Binding-site contacts:
Ligand atom C02 contacts residue VAL105 of chain 1.A at 4.4 Å (hydrophobic).
Ligand atom O84 contacts residue MET148 of chain 1.A at 4.2 Å.
Ligand atom C81 contacts residue LEU38 of chain 1.G at 3.7 Å (hydrophobic).
Ligand atom O79 contacts residue TYR34 of chain 1.G at 2.9 Å.
Ligand atom C13 contacts residue LEU98 of chain 1.A at 3.0 Å (hydrophobic).
Ligand atom C22 contacts residue TYR34 of chain 1.G at 3.8 Å (hydrophobic).
Ligand atom C12 contacts residue PHE37 of chain 1.G at 4.4 Å (hydrophobic).
Ligand atom C02 contacts residue LEU44 of chain 1.G at 4.5 Å (hydrophobic).
Ligand atom C04 contacts residue PHE37 of chain 1.G at 3.8 Å (hydrophobic).
Ligand atom C81 contacts residue PHE37 of chain 1.G at 4.3 Å (hydrophobic).
Ligand atom C03 contacts residue PHE37 of chain 1.G at 4.2 Å (hydrophobic).
Ligand atom C83 contacts residue LEU38 of chain 1.G at 3.8 Å (hydrophobic).
Ligand atom C03 contacts residue GLY40 of chain 1.G at 4.5 Å.
Ligand atom C21 contacts residue TYR34 of chain 1.G at 3.2 Å (hydrophobic).
Ligand atom C20 contacts residue TYR34 of chain 1.G at 4.4 Å (hydrophobic).
Ligand atom C14 contacts residue LEU98 of chain 1.A at 3.8 Å (hydrophobic).
Ligand atom C05 contacts residue VAL105 of chain 1.A at 4.3 Å (hydrophobic).
Ligand atom C06 contacts residue MET148 of chain 1.A at 4.0 Å (hydrophobic).
Ligand atom C12 contacts residue LEU98 of chain 1.A at 4.2 Å (hydrophobic).
Ligand atom C04 contacts residue GLY41 of chain 1.G at 4.3 Å.
Ligand atom O84 contacts residue VAL105 of chain 1.A at 3.0 Å.
Ligand atom C03 contacts residue LEU44 of chain 1.G at 3.9 Å (hydrophobic).
Ligand atom C06 contacts residue PHE37 of chain 1.G at 3.7 Å (hydrophobic).
Ligand atom C01 contacts residue LEU44 of chain 1.G at 3.7 Å (hydrophobic).
Ligand atom C85 contacts residue VAL105 of chain 1.A at 3.3 Å (hydrophobic).
Ligand atom C83 contacts residue PHE37 of chain 1.G at 2.8 Å (hydrophobic).
Ligand atom C15 contacts residue LEU98 of chain 1.A at 4.5 Å (hydrophobic).
Ligand atom C01 contacts residue VAL105 of chain 1.A at 4.0 Å (hydrophobic).
Ligand atom C02 contacts residue PHE37 of chain 1.G at 4.3 Å (hydrophobic).
Ligand atom C85 contacts residue MET148 of chain 1.A at 3.5 Å (hydrophobic).
Ligand atom C14 contacts residue TYR34 of chain 1.G at 3.6 Å (hydrophobic).
Ligand atom C13 contacts residue PHE37 of chain 1.G at 4.1 Å (hydrophobic).
Ligand atom C03 contacts residue GLY41 of chain 1.G at 4.1 Å.

Sequence of chain 1.G:
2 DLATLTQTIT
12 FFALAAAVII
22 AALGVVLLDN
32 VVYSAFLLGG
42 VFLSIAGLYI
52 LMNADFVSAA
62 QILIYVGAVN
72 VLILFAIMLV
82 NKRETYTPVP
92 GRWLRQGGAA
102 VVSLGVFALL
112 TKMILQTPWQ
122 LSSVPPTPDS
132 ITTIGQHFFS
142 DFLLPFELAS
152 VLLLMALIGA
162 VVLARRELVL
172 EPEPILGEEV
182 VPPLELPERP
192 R

The small molecule below binds the protein below.
Small molecule (SMILES): C[C@@H]1CC[C@@]2(OC1)O[C@H]1[C@@H](O)[C@H]3[C@@H]4CC[C@H]5C[C@@H](O[C@@H]6O[C@H](CO)[C@H](O[C@@H]7O[C@H](CO)[C@@H](O)[C@H](O[C@@H]8OC[C@@H](O)[C@H](O)[C@H]8O)[C@H]7O[C@@H]7O[C@H](CO)[C@H](O)[C@H](O[C@@H]8O[C@H](CO)[C@@H](O)[C@H](O)[C@H]8O)[C@H]7O)[C@H](O)[C@H]6O)[C@H](O)C[C@]5(C)[C@H]4CC[C@]3(C)[C@H]1[C@@H]2C

Sequence of chain 1.A:
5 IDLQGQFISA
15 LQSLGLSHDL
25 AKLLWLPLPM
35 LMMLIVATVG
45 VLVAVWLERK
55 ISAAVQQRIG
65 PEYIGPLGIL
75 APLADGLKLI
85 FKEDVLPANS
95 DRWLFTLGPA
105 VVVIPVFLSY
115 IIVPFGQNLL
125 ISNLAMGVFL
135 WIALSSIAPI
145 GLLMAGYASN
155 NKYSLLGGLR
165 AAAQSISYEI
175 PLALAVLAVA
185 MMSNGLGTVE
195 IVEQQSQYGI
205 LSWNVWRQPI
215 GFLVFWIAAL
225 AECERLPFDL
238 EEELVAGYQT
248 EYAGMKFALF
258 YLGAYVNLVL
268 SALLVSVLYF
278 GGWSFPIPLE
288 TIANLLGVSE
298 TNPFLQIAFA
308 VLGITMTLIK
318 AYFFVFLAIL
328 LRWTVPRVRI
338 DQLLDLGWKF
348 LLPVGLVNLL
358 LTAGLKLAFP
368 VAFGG